A protein and the small-molecule ligand that binds it are described below.
Small molecule (SMILES): CCC[C@H](NC(=O)[C@@H]1Cc2cccc(c2)CCCCCCCC(=O)N[C@@H](C2CCCCC2)C(=O)N1)C(=O)C(=O)NCC(=O)N[C@@H](C(=O)O)c1ccccc1

Binding-site contacts:
Ligand atom C37 contacts residue SER150 of chain 1.A at 1.5 Å.
Ligand atom C51 contacts residue THR53 of chain 1.A at 3.5 Å.
Ligand atom O36 contacts residue SER150 of chain 1.A at 2.3 Å (h-bond).
Ligand atom O38 contacts residue GLY148 of chain 1.A at 2.5 Å (h-bond).
Ligand atom N10 contacts residue ALA168 of chain 1.A at 3.3 Å (h-bond).
Ligand atom O38 contacts residue SER150 of chain 1.A at 3.1 Å (h-bond).
Ligand atom C9 contacts residue ARG166 of chain 1.A at 3.5 Å.
Ligand atom C35 contacts residue ALA168 of chain 1.A at 3.6 Å (hydrophobic).
Ligand atom C5 contacts residue ASP179 of chain 1.A at 3.1 Å.
Ligand atom C49 contacts residue LYS147 of chain 1.A at 3.5 Å.
Ligand atom C32 contacts residue SER150 of chain 1.A at 2.4 Å.
Ligand atom C21 contacts residue ARG166 of chain 1.A at 3.4 Å.
Ligand atom O36 contacts residue HIS68 of chain 1.A at 2.6 Å (h-bond).
Ligand atom C9 contacts residue ALA167 of chain 1.A at 3.2 Å (hydrophobic).
Ligand atom O38 contacts residue LEU146 of chain 1.A at 3.6 Å (h-bond).
Ligand atom C45 contacts residue THR53 of chain 1.A at 3.2 Å.
Ligand atom N31 contacts residue SER150 of chain 1.A at 2.8 Å (h-bond).
Ligand atom O38 contacts residue SER149 of chain 1.A at 2.8 Å (h-bond).
Ligand atom C40 contacts residue GLN52 of chain 1.A at 3.5 Å.
Ligand atom C18 contacts residue ALA167 of chain 1.A at 3.5 Å (hydrophobic).
Ligand atom C33 contacts residue SER150 of chain 1.A at 3.2 Å.
Ligand atom O54 contacts residue GLN52 of chain 1.A at 3.2 Å.
Ligand atom O38 contacts residue LYS147 of chain 1.A at 3.5 Å.
Ligand atom C48 contacts residue LYS147 of chain 1.A at 3.4 Å.
Ligand atom C16 contacts residue CYS170 of chain 1.A at 3.3 Å (hydrophobic).
Ligand atom C52 contacts residue THR53 of chain 1.A at 3.5 Å.
Ligand atom C7 contacts residue ASP179 of chain 1.A at 3.5 Å.
Ligand atom C43 contacts residue SER150 of chain 1.A at 2.7 Å.
Ligand atom C43 contacts residue GLY148 of chain 1.A at 3.4 Å.
Ligand atom C37 contacts residue HIS68 of chain 1.A at 3.5 Å.
Ligand atom C4 contacts residue ALA168 of chain 1.A at 3.4 Å (hydrophobic).
Ligand atom N31 contacts residue ARG166 of chain 1.A at 3.1 Å (salt-bridge).
Ligand atom O19 contacts residue ALA167 of chain 1.A at 2.9 Å.
Ligand atom C24 contacts residue ALA167 of chain 1.A at 3.3 Å (hydrophobic).
Ligand atom O19 contacts residue ALA168 of chain 1.A at 2.8 Å (h-bond).
Ligand atom O54 contacts residue THR53 of chain 1.A at 3.1 Å (h-bond).
Ligand atom C22 contacts residue HIS68 of chain 1.A at 3.3 Å.
Ligand atom N44 contacts residue THR53 of chain 1.A at 2.8 Å (h-bond).
Ligand atom C29 contacts residue HIS68 of chain 1.A at 3.5 Å.
Ligand atom N31 contacts residue HIS68 of chain 1.A at 3.5 Å (h-bond).

Sequence of chain 1.A:
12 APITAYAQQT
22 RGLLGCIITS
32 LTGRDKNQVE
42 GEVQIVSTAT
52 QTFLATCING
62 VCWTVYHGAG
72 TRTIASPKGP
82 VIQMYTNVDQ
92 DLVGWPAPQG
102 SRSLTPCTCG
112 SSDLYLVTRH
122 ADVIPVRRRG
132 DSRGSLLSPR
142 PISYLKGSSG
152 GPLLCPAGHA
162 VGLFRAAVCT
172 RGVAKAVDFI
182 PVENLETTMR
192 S